Sequence of chain 1.B:
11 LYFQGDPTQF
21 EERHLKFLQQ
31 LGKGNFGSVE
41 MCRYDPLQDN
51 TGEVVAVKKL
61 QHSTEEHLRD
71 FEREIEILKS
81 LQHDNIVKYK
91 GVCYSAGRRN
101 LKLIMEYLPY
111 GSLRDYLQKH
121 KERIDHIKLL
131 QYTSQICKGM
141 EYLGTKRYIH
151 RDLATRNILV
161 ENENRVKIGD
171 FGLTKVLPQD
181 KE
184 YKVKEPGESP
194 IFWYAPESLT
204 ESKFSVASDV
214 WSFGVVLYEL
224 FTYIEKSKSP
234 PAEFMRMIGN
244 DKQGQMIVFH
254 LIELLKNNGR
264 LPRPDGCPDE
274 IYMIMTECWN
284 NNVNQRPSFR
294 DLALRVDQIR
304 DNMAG

Binding-site contacts:
Ligand atom N31 contacts residue LEU108 of chain 1.B at 3.4 Å (h-bond).
Ligand atom C32 contacts residue ALA56 of chain 1.B at 3.7 Å (hydrophobic).
Ligand atom N18 contacts residue TYR107 of chain 1.B at 3.6 Å.
Ligand atom C20 contacts residue LEU31 of chain 1.B at 3.6 Å (hydrophobic).
Ligand atom C35 contacts residue ALA56 of chain 1.B at 3.8 Å (hydrophobic).
Ligand atom C19 contacts residue LEU31 of chain 1.B at 3.6 Å (hydrophobic).
Ligand atom C15 contacts residue LEU159 of chain 1.B at 3.8 Å (hydrophobic).
Ligand atom C08 contacts residue LYS33 of chain 1.B at 3.8 Å.
Ligand atom N01 contacts residue GLY169 of chain 1.B at 3.5 Å.
Ligand atom N01 contacts residue ASP170 of chain 1.B at 3.7 Å.
Ligand atom C19 contacts residue LEU108 of chain 1.B at 3.4 Å (hydrophobic).
Ligand atom N36 contacts residue GLU106 of chain 1.B at 2.9 Å (salt-bridge).
Ligand atom C12 contacts residue LEU31 of chain 1.B at 3.7 Å (hydrophobic).
Ligand atom C35 contacts residue MET105 of chain 1.B at 3.6 Å (hydrophobic).
Ligand atom C33 contacts residue LEU159 of chain 1.B at 3.4 Å (hydrophobic).
Ligand atom N01 contacts residue ASN157 of chain 1.B at 3.7 Å.
Ligand atom C06 contacts residue ASP170 of chain 1.B at 3.8 Å.
Ligand atom C30 contacts residue TYR107 of chain 1.B at 3.6 Å (hydrophobic).
Ligand atom C20 contacts residue GLY111 of chain 1.B at 3.5 Å.
Ligand atom C03 contacts residue ASN157 of chain 1.B at 3.7 Å.
Ligand atom C02 contacts residue ASN157 of chain 1.B at 3.7 Å.
Ligand atom C08 contacts residue GLY34 of chain 1.B at 3.5 Å.
Ligand atom N18 contacts residue LEU108 of chain 1.B at 3.0 Å (h-bond).
Ligand atom C22 contacts residue GLY111 of chain 1.B at 3.5 Å.
Ligand atom C35 contacts residue GLU106 of chain 1.B at 3.8 Å.
Ligand atom C29 contacts residue GLY111 of chain 1.B at 3.4 Å.
Ligand atom N11 contacts residue GLY32 of chain 1.B at 3.7 Å.
Ligand atom C02 contacts residue ARG156 of chain 1.B at 3.7 Å.
Ligand atom C03 contacts residue ARG156 of chain 1.B at 3.6 Å.
Ligand atom C09 contacts residue VAL39 of chain 1.B at 3.3 Å (hydrophobic).
Ligand atom C17 contacts residue LEU31 of chain 1.B at 3.7 Å (hydrophobic).
Ligand atom N36 contacts residue ALA56 of chain 1.B at 3.4 Å.
Ligand atom C30 contacts residue GLY111 of chain 1.B at 3.4 Å.
Ligand atom C35 contacts residue LEU159 of chain 1.B at 3.8 Å (hydrophobic).
Ligand atom C21 contacts residue GLY111 of chain 1.B at 3.4 Å.
Ligand atom C34 contacts residue LEU159 of chain 1.B at 3.5 Å (hydrophobic).
Ligand atom C32 contacts residue LEU159 of chain 1.B at 3.7 Å (hydrophobic).
Ligand atom C19 contacts residue GLY111 of chain 1.B at 3.6 Å.
Ligand atom C30 contacts residue LEU108 of chain 1.B at 3.0 Å (hydrophobic).
Ligand atom N18 contacts residue LEU31 of chain 1.B at 3.7 Å.

A small-molecule ligand and the protein it binds are described below.
Small molecule (SMILES): N#CC[C@@H](C1CCCC1)n1cc(-c2nc(Nc3ccc(C4CCNCC4)cc3)nc3[nH]ccc23)cn1